Sequence of chain 1.A:
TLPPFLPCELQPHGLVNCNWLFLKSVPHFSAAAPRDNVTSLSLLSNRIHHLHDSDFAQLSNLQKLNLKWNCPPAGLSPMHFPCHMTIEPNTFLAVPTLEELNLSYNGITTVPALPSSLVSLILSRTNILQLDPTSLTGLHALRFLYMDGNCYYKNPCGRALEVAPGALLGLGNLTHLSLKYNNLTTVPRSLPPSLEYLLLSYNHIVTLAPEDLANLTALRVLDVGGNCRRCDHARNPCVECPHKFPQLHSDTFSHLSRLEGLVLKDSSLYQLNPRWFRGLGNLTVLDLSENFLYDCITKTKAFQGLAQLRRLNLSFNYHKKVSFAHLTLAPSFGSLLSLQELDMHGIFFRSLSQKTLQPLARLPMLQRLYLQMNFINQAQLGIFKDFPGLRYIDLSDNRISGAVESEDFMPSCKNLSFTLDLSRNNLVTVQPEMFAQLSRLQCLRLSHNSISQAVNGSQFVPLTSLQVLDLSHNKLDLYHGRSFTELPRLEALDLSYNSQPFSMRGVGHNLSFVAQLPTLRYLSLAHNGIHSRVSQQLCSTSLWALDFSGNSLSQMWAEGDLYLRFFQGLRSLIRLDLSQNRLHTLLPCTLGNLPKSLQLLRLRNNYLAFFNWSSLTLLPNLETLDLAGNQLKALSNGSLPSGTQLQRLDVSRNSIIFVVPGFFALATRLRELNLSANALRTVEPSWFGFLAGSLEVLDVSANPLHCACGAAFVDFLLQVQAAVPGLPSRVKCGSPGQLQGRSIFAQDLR

Binding-site contacts:
Ligand atom C8 contacts residue SER196 of chain 1.A at 3.4 Å.
Ligand atom C8 contacts residue ALA220 of chain 1.A at 3.9 Å (hydrophobic).
Ligand atom C7 contacts residue ALA220 of chain 1.A at 4.5 Å (hydrophobic).
Ligand atom C3 contacts residue ASN221 of chain 1.A at 3.8 Å.
Ligand atom N2 contacts residue ASN221 of chain 1.A at 2.9 Å (h-bond).
Ligand atom O7 contacts residue SER196 of chain 1.A at 2.7 Å (h-bond).
Ligand atom C7 contacts residue ASN221 of chain 1.A at 3.4 Å.
Ligand atom C7 contacts residue SER196 of chain 1.A at 3.3 Å.
Ligand atom C2 contacts residue ASN221 of chain 1.A at 2.4 Å.
Ligand atom C1 contacts residue ASN221 of chain 1.A at 1.4 Å.
Ligand atom O5 contacts residue ASN221 of chain 1.A at 2.3 Å (h-bond).
Ligand atom C4 contacts residue ASN221 of chain 1.A at 4.1 Å.
Ligand atom O7 contacts residue ASN221 of chain 1.A at 3.4 Å (h-bond).
Ligand atom C5 contacts residue ASN221 of chain 1.A at 3.6 Å.

This protein binds this small molecule.
Small molecule (SMILES): CC(=O)N[C@@H]1[C@@H](O)[C@H](O)[C@@H](CO)O[C@H]1O